The small molecule below binds the protein below.
Small molecule (SMILES): CC(=O)N[C@H]1[C@H](O[C@H]2[C@H](O)[C@@H](NC(C)=O)CO[C@@H]2CO)O[C@H](CO)[C@@H](O)[C@@H]1O

Binding-site contacts:
Ligand atom C4 contacts residue ASN771 of chain 1.C at 4.2 Å.
Ligand atom C8 contacts residue ASN771 of chain 1.C at 4.3 Å.
Ligand atom C5 contacts residue ASN771 of chain 1.C at 3.6 Å.
Ligand atom O7 contacts residue ASN771 of chain 1.C at 2.9 Å.
Ligand atom C1 contacts residue ASN771 of chain 1.C at 1.4 Å.
Ligand atom C7 contacts residue ASN771 of chain 1.C at 3.1 Å.
Ligand atom O5 contacts residue ASN771 of chain 1.C at 2.4 Å (h-bond).
Ligand atom C2 contacts residue ASN771 of chain 1.C at 2.5 Å.
Ligand atom O6 contacts residue ASN771 of chain 1.C at 4.4 Å.
Ligand atom C3 contacts residue ASN771 of chain 1.C at 3.8 Å.
Ligand atom N2 contacts residue ASN771 of chain 1.C at 2.9 Å (h-bond).

Sequence of chain 1.C:
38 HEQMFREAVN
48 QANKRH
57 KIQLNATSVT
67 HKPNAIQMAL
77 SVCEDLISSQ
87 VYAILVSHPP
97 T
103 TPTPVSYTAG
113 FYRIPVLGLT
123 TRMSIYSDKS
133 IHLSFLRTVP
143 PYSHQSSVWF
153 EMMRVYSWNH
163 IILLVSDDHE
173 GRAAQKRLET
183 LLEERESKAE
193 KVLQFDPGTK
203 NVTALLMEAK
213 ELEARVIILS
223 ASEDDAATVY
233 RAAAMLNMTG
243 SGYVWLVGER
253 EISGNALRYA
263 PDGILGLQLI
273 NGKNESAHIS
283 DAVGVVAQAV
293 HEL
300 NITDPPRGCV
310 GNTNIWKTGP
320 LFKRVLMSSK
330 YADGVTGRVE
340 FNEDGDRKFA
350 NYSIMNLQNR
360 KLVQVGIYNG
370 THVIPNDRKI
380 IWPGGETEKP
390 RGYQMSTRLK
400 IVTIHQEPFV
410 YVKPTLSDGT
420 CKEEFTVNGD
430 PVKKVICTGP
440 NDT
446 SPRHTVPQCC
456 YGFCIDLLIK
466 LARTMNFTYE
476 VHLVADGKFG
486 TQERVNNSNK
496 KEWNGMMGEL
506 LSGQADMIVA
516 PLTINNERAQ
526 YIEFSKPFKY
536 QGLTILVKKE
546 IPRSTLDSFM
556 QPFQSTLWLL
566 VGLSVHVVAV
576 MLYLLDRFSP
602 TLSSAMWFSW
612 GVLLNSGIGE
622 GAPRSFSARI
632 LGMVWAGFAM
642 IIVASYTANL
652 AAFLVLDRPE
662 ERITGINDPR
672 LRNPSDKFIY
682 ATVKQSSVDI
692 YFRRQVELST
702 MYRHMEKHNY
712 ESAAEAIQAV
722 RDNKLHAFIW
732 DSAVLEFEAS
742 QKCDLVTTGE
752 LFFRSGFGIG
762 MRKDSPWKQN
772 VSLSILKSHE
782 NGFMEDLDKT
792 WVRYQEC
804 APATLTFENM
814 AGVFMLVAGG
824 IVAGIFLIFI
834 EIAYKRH